Binding-site contacts:
Ligand atom C14 contacts residue VAL82 of chain 1.A at 3.8 Å (hydrophobic).
Ligand atom C13 contacts residue GLY80 of chain 1.A at 3.7 Å.
Ligand atom N09 contacts residue ASP214 of chain 1.A at 2.7 Å (salt-bridge).
Ligand atom C13 contacts residue TYR81 of chain 1.A at 4.1 Å (hydrophobic).
Ligand atom C10 contacts residue ILE99 of chain 1.A at 3.9 Å (hydrophobic).
Ligand atom C10 contacts residue ASP214 of chain 1.A at 3.7 Å.
Ligand atom C08 contacts residue ASP214 of chain 1.A at 3.3 Å.
Ligand atom C13 contacts residue ASP48 of chain 1.A at 3.6 Å.
Ligand atom C04 contacts residue TYR49 of chain 1.A at 3.4 Å (hydrophobic).
Ligand atom C03 contacts residue TYR101 of chain 1.A at 3.5 Å (hydrophobic).
Ligand atom C08 contacts residue LEU138 of chain 1.A at 3.5 Å (hydrophobic).
Ligand atom C01 contacts residue TYR103 of chain 1.A at 4.0 Å (hydrophobic).
Ligand atom C13 contacts residue ASP47 of chain 1.A at 3.4 Å.
Ligand atom C06 contacts residue TYR101 of chain 1.A at 3.9 Å (hydrophobic).
Ligand atom C15 contacts residue ILE99 of chain 1.A at 3.9 Å (hydrophobic).
Ligand atom C12 contacts residue TYR49 of chain 1.A at 3.9 Å (hydrophobic).
Ligand atom C15 contacts residue VAL82 of chain 1.A at 3.5 Å (hydrophobic).
Ligand atom C12 contacts residue ASP47 of chain 1.A at 3.9 Å.
Ligand atom C04 contacts residue TYR101 of chain 1.A at 3.5 Å (hydrophobic).
Ligand atom C14 contacts residue GLY80 of chain 1.A at 3.6 Å.
Ligand atom C05 contacts residue TYR101 of chain 1.A at 3.7 Å (hydrophobic).
Ligand atom C10 contacts residue LEU138 of chain 1.A at 3.8 Å (hydrophobic).
Ligand atom C12 contacts residue PHE88 of chain 1.A at 3.7 Å (hydrophobic).
Ligand atom C05 contacts residue TYR49 of chain 1.A at 3.5 Å (hydrophobic).
Ligand atom N09 contacts residue LEU138 of chain 1.A at 3.2 Å.
Ligand atom C11 contacts residue PHE88 of chain 1.A at 4.1 Å (hydrophobic).
Ligand atom C01 contacts residue PHE210 of chain 1.A at 3.8 Å (hydrophobic).
Ligand atom C03 contacts residue TYR103 of chain 1.A at 4.0 Å (hydrophobic).
Ligand atom N02 contacts residue TYR101 of chain 1.A at 3.5 Å.
Ligand atom C13 contacts residue PHE88 of chain 1.A at 3.6 Å (hydrophobic).
Ligand atom N09 contacts residue TYR101 of chain 1.A at 4.0 Å.
Ligand atom C08 contacts residue TYR101 of chain 1.A at 3.5 Å (hydrophobic).
Ligand atom C07 contacts residue TYR101 of chain 1.A at 4.0 Å (hydrophobic).
Ligand atom N09 contacts residue ILE99 of chain 1.A at 3.7 Å.
Ligand atom C15 contacts residue PHE88 of chain 1.A at 3.9 Å (hydrophobic).
Ligand atom C14 contacts residue PHE88 of chain 1.A at 3.8 Å (hydrophobic).
Ligand atom C01 contacts residue TYR101 of chain 1.A at 3.9 Å (hydrophobic).
Ligand atom C03 contacts residue ASN76 of chain 1.A at 4.0 Å.
Ligand atom C14 contacts residue TYR81 of chain 1.A at 3.7 Å (hydrophobic).
Ligand atom C15 contacts residue ASP214 of chain 1.A at 4.0 Å.

Sequence of chain 1.A:
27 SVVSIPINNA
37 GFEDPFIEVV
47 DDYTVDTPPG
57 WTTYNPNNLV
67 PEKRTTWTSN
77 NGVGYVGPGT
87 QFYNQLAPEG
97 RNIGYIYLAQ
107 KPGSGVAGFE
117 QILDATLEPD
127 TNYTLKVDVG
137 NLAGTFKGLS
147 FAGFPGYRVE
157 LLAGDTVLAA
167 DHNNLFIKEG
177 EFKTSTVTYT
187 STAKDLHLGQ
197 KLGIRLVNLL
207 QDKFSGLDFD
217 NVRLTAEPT

A protein and the small-molecule ligand that binds it are described below.
Small molecule (SMILES): CN1CCC/C1=C1/C=Nc2ccccc21